A small-molecule ligand and the protein it binds are described below.
Small molecule (SMILES): O=C(O)c1cccc(C(=O)O)n1

Sequence of chain 1.A:
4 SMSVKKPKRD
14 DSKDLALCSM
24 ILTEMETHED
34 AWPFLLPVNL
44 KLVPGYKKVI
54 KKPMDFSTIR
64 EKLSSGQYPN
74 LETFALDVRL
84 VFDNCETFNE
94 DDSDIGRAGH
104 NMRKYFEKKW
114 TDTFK

Binding-site contacts:
Ligand atom N1 contacts residue LYS51 of chain 1.A at 3.1 Å (salt-bridge).
Ligand atom C6 contacts residue LYS51 of chain 1.A at 4.0 Å.
Ligand atom O2 contacts residue LYS51 of chain 1.A at 3.1 Å (salt-bridge).
Ligand atom C8 contacts residue LYS51 of chain 1.A at 4.0 Å.
Ligand atom O4 contacts residue LYS51 of chain 1.A at 3.2 Å.
Ligand atom C7 contacts residue LYS51 of chain 1.A at 3.7 Å.
Ligand atom O1 contacts residue LYS51 of chain 1.A at 4.2 Å.
Ligand atom C2 contacts residue LYS51 of chain 1.A at 3.9 Å.